Sequence of chain 1.A:
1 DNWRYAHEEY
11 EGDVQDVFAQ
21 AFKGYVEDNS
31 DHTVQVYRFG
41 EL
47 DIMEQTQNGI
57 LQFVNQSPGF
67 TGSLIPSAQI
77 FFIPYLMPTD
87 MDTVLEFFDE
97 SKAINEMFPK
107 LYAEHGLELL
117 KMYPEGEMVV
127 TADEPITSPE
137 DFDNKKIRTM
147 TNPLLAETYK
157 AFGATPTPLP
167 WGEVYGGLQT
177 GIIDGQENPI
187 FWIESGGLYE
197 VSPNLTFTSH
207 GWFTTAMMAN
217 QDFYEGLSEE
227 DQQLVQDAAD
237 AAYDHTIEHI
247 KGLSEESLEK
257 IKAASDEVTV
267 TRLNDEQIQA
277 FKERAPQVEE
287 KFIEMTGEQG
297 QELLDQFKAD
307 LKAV

A protein and the small-molecule ligand that binds it are described below.
Small molecule (SMILES): CC1=N[C@H](C(=O)O)CCN1

Binding-site contacts:
Ligand atom NAG contacts residue TRP188 of chain 1.A at 4.0 Å.
Ligand atom CAA contacts residue GLU121 of chain 1.A at 4.1 Å.
Ligand atom C contacts residue ARG144 of chain 1.A at 3.5 Å.
Ligand atom OXT contacts residue ASN184 of chain 1.A at 3.1 Å (h-bond).
Ligand atom N contacts residue PHE209 of chain 1.A at 3.6 Å.
Ligand atom OXT contacts residue TRP167 of chain 1.A at 3.9 Å.
Ligand atom CB contacts residue PHE66 of chain 1.A at 4.0 Å (hydrophobic).
Ligand atom CAA contacts residue TRP188 of chain 1.A at 3.6 Å (hydrophobic).
Ligand atom CB contacts residue GLU8 of chain 1.A at 4.0 Å.
Ligand atom CB contacts residue PHE209 of chain 1.A at 4.0 Å (hydrophobic).
Ligand atom OXT contacts residue ARG144 of chain 1.A at 2.8 Å (salt-bridge).
Ligand atom N contacts residue TRP188 of chain 1.A at 3.5 Å (h-bond).
Ligand atom CAA contacts residue PRO185 of chain 1.A at 3.7 Å (hydrophobic).
Ligand atom O contacts residue MET146 of chain 1.A at 3.8 Å.
Ligand atom CAI contacts residue GLU9 of chain 1.A at 3.6 Å.
Ligand atom C contacts residue TRP167 of chain 1.A at 3.8 Å (hydrophobic).
Ligand atom CAI contacts residue TRP188 of chain 1.A at 3.6 Å (hydrophobic).
Ligand atom CAA contacts residue PHE209 of chain 1.A at 3.6 Å (hydrophobic).
Ligand atom CAI contacts residue PHE209 of chain 1.A at 3.4 Å (hydrophobic).
Ligand atom CAA contacts residue GLU9 of chain 1.A at 3.5 Å.
Ligand atom CAA contacts residue ASN184 of chain 1.A at 3.3 Å.
Ligand atom OXT contacts residue MET146 of chain 1.A at 3.8 Å.
Ligand atom O contacts residue ARG144 of chain 1.A at 2.8 Å (salt-bridge).
Ligand atom CAD contacts residue GLU8 of chain 1.A at 3.7 Å.
Ligand atom CAD contacts residue TRP188 of chain 1.A at 4.0 Å (hydrophobic).
Ligand atom CAD contacts residue PHE209 of chain 1.A at 4.2 Å (hydrophobic).
Ligand atom CAD contacts residue GLN15 of chain 1.A at 4.2 Å.
Ligand atom C contacts residue MET146 of chain 1.A at 4.0 Å (hydrophobic).
Ligand atom O contacts residue PHE66 of chain 1.A at 3.4 Å.
Ligand atom CA contacts residue ASN184 of chain 1.A at 4.0 Å.
Ligand atom NAG contacts residue PHE209 of chain 1.A at 3.6 Å.
Ligand atom C contacts residue ASN184 of chain 1.A at 4.0 Å.
Ligand atom CAD contacts residue GLU9 of chain 1.A at 3.7 Å.
Ligand atom C contacts residue PHE66 of chain 1.A at 4.3 Å (hydrophobic).
Ligand atom O contacts residue TRP167 of chain 1.A at 3.6 Å.
Ligand atom CA contacts residue TRP188 of chain 1.A at 3.8 Å (hydrophobic).
Ligand atom NAG contacts residue GLN15 of chain 1.A at 4.2 Å.
Ligand atom N contacts residue ASN184 of chain 1.A at 2.9 Å (h-bond).
Ligand atom NAG contacts residue GLU9 of chain 1.A at 2.8 Å (salt-bridge).
Ligand atom CAI contacts residue ASN184 of chain 1.A at 3.5 Å.